Binding-site contacts:
Ligand atom C5 contacts residue TYR47 of chain 1.D at 4.3 Å (hydrophobic).
Ligand atom C4 contacts residue ASN80 of chain 1.D at 4.3 Å.
Ligand atom C2 contacts residue ASN80 of chain 1.D at 2.5 Å.
Ligand atom O7 contacts residue ASN80 of chain 1.D at 3.2 Å (h-bond).
Ligand atom N2 contacts residue ASN80 of chain 1.D at 2.9 Å (h-bond).
Ligand atom C7 contacts residue ASN80 of chain 1.D at 3.3 Å.
Ligand atom C3 contacts residue TYR47 of chain 1.D at 4.4 Å (hydrophobic).
Ligand atom C1 contacts residue ASN80 of chain 1.D at 1.5 Å.
Ligand atom C8 contacts residue ASN80 of chain 1.D at 3.9 Å.
Ligand atom N2 contacts residue TYR47 of chain 1.D at 3.7 Å.
Ligand atom C8 contacts residue ASN49 of chain 1.D at 4.0 Å.
Ligand atom C8 contacts residue THR48 of chain 1.D at 3.3 Å.
Ligand atom O5 contacts residue ASN80 of chain 1.D at 2.4 Å (h-bond).
Ligand atom C3 contacts residue ASN80 of chain 1.D at 3.8 Å.
Ligand atom C1 contacts residue TYR47 of chain 1.D at 3.9 Å (hydrophobic).
Ligand atom C2 contacts residue TYR47 of chain 1.D at 4.3 Å (hydrophobic).
Ligand atom C7 contacts residue THR48 of chain 1.D at 4.4 Å.
Ligand atom C5 contacts residue ASN80 of chain 1.D at 3.7 Å.

Sequence of chain 1.D:
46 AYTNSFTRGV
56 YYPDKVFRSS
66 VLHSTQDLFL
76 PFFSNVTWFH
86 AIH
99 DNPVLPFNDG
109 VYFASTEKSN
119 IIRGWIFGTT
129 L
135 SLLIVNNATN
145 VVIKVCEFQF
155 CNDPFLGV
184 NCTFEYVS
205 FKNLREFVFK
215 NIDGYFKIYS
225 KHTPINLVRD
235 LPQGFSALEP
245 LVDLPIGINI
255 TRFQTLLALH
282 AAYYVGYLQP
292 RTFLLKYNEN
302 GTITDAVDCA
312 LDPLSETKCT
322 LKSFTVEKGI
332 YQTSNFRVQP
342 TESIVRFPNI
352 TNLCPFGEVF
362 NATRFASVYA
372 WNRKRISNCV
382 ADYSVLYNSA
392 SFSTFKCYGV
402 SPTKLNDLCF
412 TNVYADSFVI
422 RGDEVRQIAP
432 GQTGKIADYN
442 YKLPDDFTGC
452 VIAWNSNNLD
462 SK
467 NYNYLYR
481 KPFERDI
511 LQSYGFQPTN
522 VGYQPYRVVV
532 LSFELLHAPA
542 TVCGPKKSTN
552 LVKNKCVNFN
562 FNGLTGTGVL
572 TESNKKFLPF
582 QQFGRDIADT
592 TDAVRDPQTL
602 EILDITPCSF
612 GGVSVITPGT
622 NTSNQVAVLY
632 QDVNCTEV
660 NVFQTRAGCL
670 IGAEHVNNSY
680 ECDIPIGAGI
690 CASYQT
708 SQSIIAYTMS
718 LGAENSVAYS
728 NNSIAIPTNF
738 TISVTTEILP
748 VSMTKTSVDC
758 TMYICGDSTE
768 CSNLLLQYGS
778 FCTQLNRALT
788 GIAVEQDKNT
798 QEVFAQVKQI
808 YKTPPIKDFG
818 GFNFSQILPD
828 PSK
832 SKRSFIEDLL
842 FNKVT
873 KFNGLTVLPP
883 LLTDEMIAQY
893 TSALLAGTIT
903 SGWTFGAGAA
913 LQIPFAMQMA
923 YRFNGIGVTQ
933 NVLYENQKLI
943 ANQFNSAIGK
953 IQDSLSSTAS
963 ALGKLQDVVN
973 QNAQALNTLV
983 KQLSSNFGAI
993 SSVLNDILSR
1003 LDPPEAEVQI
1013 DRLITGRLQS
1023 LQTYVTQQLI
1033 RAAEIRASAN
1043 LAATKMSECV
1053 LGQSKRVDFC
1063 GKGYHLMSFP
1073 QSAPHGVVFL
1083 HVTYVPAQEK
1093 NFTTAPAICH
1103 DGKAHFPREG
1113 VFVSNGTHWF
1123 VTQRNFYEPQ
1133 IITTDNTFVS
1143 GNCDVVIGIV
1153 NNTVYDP

A protein and the small-molecule ligand that binds it are described below.
Small molecule (SMILES): CC(=O)N[C@@H]1[C@@H](O)[C@H](O)[C@@H](CO)O[C@H]1O